Sequence of chain 1.A:
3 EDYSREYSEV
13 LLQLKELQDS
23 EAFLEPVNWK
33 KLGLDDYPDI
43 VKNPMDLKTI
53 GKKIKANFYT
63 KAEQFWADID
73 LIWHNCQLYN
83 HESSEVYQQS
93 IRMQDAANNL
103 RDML

The protein below binds the small molecule below.
Small molecule (SMILES): CC[C@@H]1C(=O)N(C)c2cnc(Nc3ccc(C(=O)NC4CCN(C)CC4)cc3OC)nc2N1C1CCCC1

Binding-site contacts:
Ligand atom C15 contacts residue VAL88 of chain 1.A at 4.0 Å (hydrophobic).
Ligand atom C10 contacts residue LEU36 of chain 1.A at 3.7 Å (hydrophobic).
Ligand atom C9 contacts residue ASN82 of chain 1.A at 3.6 Å.
Ligand atom N4 contacts residue VAL29 of chain 1.A at 4.0 Å.
Ligand atom N4 contacts residue VAL88 of chain 1.A at 4.1 Å.
Ligand atom C12 contacts residue LEU36 of chain 1.A at 4.2 Å (hydrophobic).
Ligand atom C11 contacts residue ALA24 of chain 1.A at 3.5 Å (hydrophobic).
Ligand atom C6 contacts residue ASN82 of chain 1.A at 3.6 Å.
Ligand atom C1 contacts residue LEU34 of chain 1.A at 4.0 Å (hydrophobic).
Ligand atom C5 contacts residue VAL88 of chain 1.A at 4.0 Å (hydrophobic).
Ligand atom N5 contacts residue LEU34 of chain 1.A at 4.1 Å.
Ligand atom C3 contacts residue ALA24 of chain 1.A at 4.0 Å (hydrophobic).
Ligand atom C10 contacts residue LEU34 of chain 1.A at 4.1 Å (hydrophobic).
Ligand atom C8 contacts residue VAL88 of chain 1.A at 4.2 Å (hydrophobic).
Ligand atom N3 contacts residue ASN82 of chain 1.A at 4.4 Å.
Ligand atom O1 contacts residue CYS78 of chain 1.A at 3.8 Å.
Ligand atom C4 contacts residue ALA24 of chain 1.A at 3.2 Å (hydrophobic).
Ligand atom C9 contacts residue TYR81 of chain 1.A at 3.7 Å (hydrophobic).
Ligand atom C11 contacts residue VAL29 of chain 1.A at 3.8 Å (hydrophobic).
Ligand atom C10 contacts residue TYR39 of chain 1.A at 3.9 Å (hydrophobic).
Ligand atom N1 contacts residue ALA24 of chain 1.A at 3.7 Å.
Ligand atom C8 contacts residue ASN82 of chain 1.A at 4.3 Å.
Ligand atom O1 contacts residue VAL88 of chain 1.A at 4.4 Å.
Ligand atom O1 contacts residue ASN82 of chain 1.A at 2.9 Å (h-bond).
Ligand atom C11 contacts residue VAL88 of chain 1.A at 4.5 Å (hydrophobic).
Ligand atom O3 contacts residue LEU34 of chain 1.A at 3.5 Å.
Ligand atom C9 contacts residue TYR39 of chain 1.A at 4.3 Å (hydrophobic).
Ligand atom C6 contacts residue VAL88 of chain 1.A at 4.0 Å (hydrophobic).
Ligand atom C4 contacts residue VAL29 of chain 1.A at 4.0 Å (hydrophobic).
Ligand atom C16 contacts residue LEU34 of chain 1.A at 4.2 Å (hydrophobic).
Ligand atom N3 contacts residue VAL88 of chain 1.A at 4.3 Å.
Ligand atom C7 contacts residue LEU34 of chain 1.A at 4.4 Å (hydrophobic).
Ligand atom C10 contacts residue VAL29 of chain 1.A at 3.6 Å (hydrophobic).
Ligand atom C9 contacts residue LEU36 of chain 1.A at 3.9 Å (hydrophobic).
Ligand atom N2 contacts residue LEU34 of chain 1.A at 4.0 Å.
Ligand atom N4 contacts residue ALA24 of chain 1.A at 4.2 Å.
Ligand atom C31 contacts residue LEU34 of chain 1.A at 4.4 Å (hydrophobic).
Ligand atom C3 contacts residue VAL29 of chain 1.A at 4.2 Å (hydrophobic).
Ligand atom C11 contacts residue PHE25 of chain 1.A at 4.0 Å (hydrophobic).
Ligand atom C5 contacts residue ASN82 of chain 1.A at 3.5 Å.